Binding-site contacts:
Ligand atom C3 contacts residue ASN313 of chain 36.E at 3.8 Å.
Ligand atom C2 contacts residue ASN313 of chain 36.E at 2.4 Å.
Ligand atom C1 contacts residue ASN313 of chain 36.E at 1.4 Å.
Ligand atom O7 contacts residue ASN313 of chain 36.E at 3.6 Å.
Ligand atom C4 contacts residue ASN313 of chain 36.E at 4.2 Å.
Ligand atom C6 contacts residue THR315 of chain 36.E at 3.8 Å.
Ligand atom N2 contacts residue ASN313 of chain 36.E at 3.0 Å (h-bond).
Ligand atom O5 contacts residue THR315 of chain 36.E at 3.9 Å.
Ligand atom O7 contacts residue GLN322 of chain 36.E at 4.4 Å.
Ligand atom C8 contacts residue GLN322 of chain 36.E at 3.2 Å.
Ligand atom C5 contacts residue ASN313 of chain 36.E at 3.6 Å.
Ligand atom N2 contacts residue GLN322 of chain 36.E at 4.5 Å.
Ligand atom C7 contacts residue ASN313 of chain 36.E at 3.5 Å.
Ligand atom C5 contacts residue THR315 of chain 36.E at 4.0 Å.
Ligand atom O5 contacts residue ASN313 of chain 36.E at 2.3 Å (h-bond).
Ligand atom C7 contacts residue GLN322 of chain 36.E at 3.9 Å.

Sequence of chain 36.E:
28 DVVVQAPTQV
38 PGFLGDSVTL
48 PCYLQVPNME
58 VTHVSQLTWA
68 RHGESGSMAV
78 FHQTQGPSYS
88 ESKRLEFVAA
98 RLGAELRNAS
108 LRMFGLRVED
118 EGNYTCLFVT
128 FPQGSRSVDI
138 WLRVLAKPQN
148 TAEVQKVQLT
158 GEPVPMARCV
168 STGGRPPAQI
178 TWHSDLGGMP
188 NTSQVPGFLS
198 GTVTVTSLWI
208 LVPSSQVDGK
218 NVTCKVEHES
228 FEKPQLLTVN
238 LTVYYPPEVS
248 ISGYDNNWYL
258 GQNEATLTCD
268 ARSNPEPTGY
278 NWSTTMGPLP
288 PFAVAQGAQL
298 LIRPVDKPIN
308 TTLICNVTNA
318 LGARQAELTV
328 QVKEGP

The protein below binds the small molecule below.
Small molecule (SMILES): CC(=O)N[C@@H]1[C@@H](O)[C@H](O)[C@@H](CO)O[C@H]1O